Sequence of chain 1.A:
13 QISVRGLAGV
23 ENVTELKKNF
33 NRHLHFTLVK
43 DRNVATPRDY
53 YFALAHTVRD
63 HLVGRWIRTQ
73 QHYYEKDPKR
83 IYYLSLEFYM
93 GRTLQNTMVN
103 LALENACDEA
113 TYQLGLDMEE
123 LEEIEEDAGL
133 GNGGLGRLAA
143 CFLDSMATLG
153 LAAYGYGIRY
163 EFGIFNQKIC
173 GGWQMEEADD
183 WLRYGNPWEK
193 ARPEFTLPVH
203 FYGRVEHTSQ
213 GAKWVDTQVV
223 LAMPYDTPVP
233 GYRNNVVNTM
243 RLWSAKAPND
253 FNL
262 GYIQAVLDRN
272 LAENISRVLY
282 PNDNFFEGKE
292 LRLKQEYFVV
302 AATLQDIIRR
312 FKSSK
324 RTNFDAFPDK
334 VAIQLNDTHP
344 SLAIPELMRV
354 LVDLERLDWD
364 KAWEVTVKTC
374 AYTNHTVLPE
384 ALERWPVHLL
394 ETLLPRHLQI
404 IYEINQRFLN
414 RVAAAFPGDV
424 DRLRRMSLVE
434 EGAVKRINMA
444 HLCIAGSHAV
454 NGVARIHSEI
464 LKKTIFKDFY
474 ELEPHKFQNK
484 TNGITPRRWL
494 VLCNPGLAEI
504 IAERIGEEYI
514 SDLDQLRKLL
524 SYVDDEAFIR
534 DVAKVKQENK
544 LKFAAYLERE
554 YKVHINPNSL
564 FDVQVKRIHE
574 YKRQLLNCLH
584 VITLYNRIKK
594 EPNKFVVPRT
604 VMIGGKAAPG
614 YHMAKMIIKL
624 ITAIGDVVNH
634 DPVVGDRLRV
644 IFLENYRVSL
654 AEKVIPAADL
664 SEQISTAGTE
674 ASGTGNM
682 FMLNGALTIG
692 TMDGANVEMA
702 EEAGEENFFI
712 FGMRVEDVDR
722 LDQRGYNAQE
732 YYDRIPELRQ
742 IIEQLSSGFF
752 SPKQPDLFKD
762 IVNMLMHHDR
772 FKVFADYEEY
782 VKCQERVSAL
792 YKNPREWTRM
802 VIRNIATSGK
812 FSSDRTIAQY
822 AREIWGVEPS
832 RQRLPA

A small-molecule ligand and the protein it binds are described below.
Small molecule (SMILES): O=c1[nH]c(=O)n([C@@H]2O[C@H](CO)[C@@H](O)[C@H](F)[C@H]2O)cc1F

Binding-site contacts:
Ligand atom O10 contacts residue GLY136 of chain 1.A at 3.1 Å (h-bond).
Ligand atom C7 contacts residue ASN285 of chain 1.A at 3.4 Å.
Ligand atom F3 contacts residue GLY676 of chain 1.A at 3.1 Å.
Ligand atom O5 contacts residue LEU137 of chain 1.A at 3.5 Å (h-bond).
Ligand atom O6 contacts residue HIS378 of chain 1.A at 2.7 Å (h-bond).
Ligand atom O4 contacts residue ASN485 of chain 1.A at 3.4 Å (h-bond).
Ligand atom F8 contacts residue THR379 of chain 1.A at 3.1 Å.
Ligand atom O10 contacts residue LEU137 of chain 1.A at 3.0 Å (h-bond).
Ligand atom O2 contacts residue TYR574 of chain 1.A at 3.1 Å (h-bond).
Ligand atom O2 contacts residue ASN285 of chain 1.A at 3.4 Å (h-bond).
Ligand atom C3 contacts residue GLU673 of chain 1.A at 3.4 Å.
Ligand atom C9 contacts residue ASN285 of chain 1.A at 3.4 Å.
Ligand atom O4 contacts residue GLY676 of chain 1.A at 2.8 Å (h-bond).
Ligand atom C6 contacts residue HIS378 of chain 1.A at 3.4 Å.
Ligand atom C2 contacts residue HIS378 of chain 1.A at 3.7 Å.
Ligand atom O6 contacts residue ASN485 of chain 1.A at 2.8 Å (h-bond).
Ligand atom C8 contacts residue ASN285 of chain 1.A at 3.4 Å.
Ligand atom O5 contacts residue HIS378 of chain 1.A at 3.6 Å.
Ligand atom C10 contacts residue ASN285 of chain 1.A at 3.4 Å.
Ligand atom O9 contacts residue ASN285 of chain 1.A at 2.9 Å (h-bond).
Ligand atom C6 contacts residue GLY136 of chain 1.A at 3.6 Å.
Ligand atom F8 contacts residue ASN285 of chain 1.A at 3.3 Å.
Ligand atom O10 contacts residue ASP284 of chain 1.A at 3.3 Å (salt-bridge).
Ligand atom F3 contacts residue GLU673 of chain 1.A at 3.1 Å.
Ligand atom F3 contacts residue ALA674 of chain 1.A at 3.2 Å.
Ligand atom F3 contacts residue SER675 of chain 1.A at 2.9 Å.
Ligand atom C3 contacts residue GLY676 of chain 1.A at 3.6 Å.
Ligand atom C7 contacts residue HIS378 of chain 1.A at 3.5 Å.
Ligand atom C5 contacts residue GLY136 of chain 1.A at 3.7 Å.
Ligand atom F8 contacts residue ASP340 of chain 1.A at 3.6 Å.
Ligand atom N2 contacts residue ASN285 of chain 1.A at 3.4 Å (h-bond).
Ligand atom C6 contacts residue ASN485 of chain 1.A at 3.3 Å.
Ligand atom O2 contacts residue GLU673 of chain 1.A at 2.8 Å (salt-bridge).
Ligand atom C2 contacts residue GLU673 of chain 1.A at 3.7 Å.
Ligand atom N1 contacts residue ASN285 of chain 1.A at 3.4 Å (h-bond).
Ligand atom C4 contacts residue GLY676 of chain 1.A at 3.7 Å.
Ligand atom C10 contacts residue LEU137 of chain 1.A at 3.6 Å (hydrophobic).
Ligand atom O4 contacts residue SER675 of chain 1.A at 3.7 Å.
Ligand atom N2 contacts residue ASP284 of chain 1.A at 3.6 Å (salt-bridge).
Ligand atom C5 contacts residue LEU137 of chain 1.A at 3.7 Å (hydrophobic).